A small-molecule ligand and the protein it binds are described below.
Small molecule (SMILES): O=C1Oc2ccccc2C(=O)C1CC1C(=O)Oc2ccccc2C1=O

Binding-site contacts:
Ligand atom C18 contacts residue TYR128 of chain 1.B at 3.6 Å (hydrophobic).
Ligand atom C13 contacts residue TYR128 of chain 1.B at 3.8 Å (hydrophobic).
Ligand atom C3 contacts residue TRP105 of chain 1.D at 3.7 Å (hydrophobic).
Ligand atom C6 contacts residue TYR128 of chain 1.B at 3.2 Å (hydrophobic).
Ligand atom C3 contacts residue FAD1 of chain 1.P at 3.6 Å.
Ligand atom C2 contacts residue FAD1 of chain 1.P at 3.7 Å.
Ligand atom C7 contacts residue TYR128 of chain 1.B at 3.8 Å (hydrophobic).
Ligand atom C5 contacts residue PHE236 of chain 1.B at 3.8 Å (hydrophobic).
Ligand atom C4 contacts residue TYR126 of chain 1.B at 3.7 Å (hydrophobic).
Ligand atom C1 contacts residue PHE106 of chain 1.D at 3.7 Å (hydrophobic).
Ligand atom O5 contacts residue TYR128 of chain 1.B at 3.4 Å (h-bond).
Ligand atom C20 contacts residue TYR128 of chain 1.B at 3.4 Å (hydrophobic).
Ligand atom O32 contacts residue GLY149 of chain 1.D at 3.6 Å.
Ligand atom C10 contacts residue FAD1 of chain 1.P at 3.5 Å.
Ligand atom O38 contacts residue HIS161 of chain 1.D at 3.7 Å.
Ligand atom O17 contacts residue HIS161 of chain 1.D at 3.1 Å.
Ligand atom O16 contacts residue FAD1 of chain 1.P at 3.8 Å.
Ligand atom C16 contacts residue TYR128 of chain 1.B at 3.3 Å (hydrophobic).
Ligand atom C15 contacts residue GLY150 of chain 1.D at 3.1 Å.
Ligand atom C5 contacts residue TYR128 of chain 1.B at 3.7 Å (hydrophobic).
Ligand atom O16 contacts residue TYR128 of chain 1.B at 2.9 Å (h-bond).
Ligand atom C2 contacts residue PHE106 of chain 1.D at 3.6 Å (hydrophobic).
Ligand atom C14 contacts residue TYR128 of chain 1.B at 3.7 Å (hydrophobic).
Ligand atom C1 contacts residue PHE178 of chain 1.B at 3.3 Å (hydrophobic).
Ligand atom C2 contacts residue PHE178 of chain 1.B at 3.4 Å (hydrophobic).
Ligand atom C16 contacts residue PHE236 of chain 1.B at 3.2 Å (hydrophobic).
Ligand atom C17 contacts residue TYR128 of chain 1.B at 3.3 Å (hydrophobic).
Ligand atom C9 contacts residue FAD1 of chain 1.P at 3.7 Å.
Ligand atom C17 contacts residue PHE232 of chain 1.B at 3.4 Å (hydrophobic).
Ligand atom C18 contacts residue PHE232 of chain 1.B at 3.5 Å (hydrophobic).
Ligand atom C7 contacts residue FAD1 of chain 1.P at 3.8 Å.
Ligand atom O38 contacts residue MET154 of chain 1.D at 3.0 Å (h-bond).
Ligand atom C4 contacts residue FAD1 of chain 1.P at 3.4 Å.
Ligand atom C2 contacts residue TRP105 of chain 1.D at 3.8 Å (hydrophobic).
Ligand atom C1 contacts residue FAD1 of chain 1.P at 3.6 Å.
Ligand atom C19 contacts residue TYR128 of chain 1.B at 3.5 Å (hydrophobic).
Ligand atom C6 contacts residue FAD1 of chain 1.P at 3.8 Å.
Ligand atom C15 contacts residue GLY149 of chain 1.D at 3.5 Å.
Ligand atom O5 contacts residue FAD1 of chain 1.P at 3.5 Å (h-bond).
Ligand atom C14 contacts residue MET154 of chain 1.D at 3.7 Å (hydrophobic).

Sequence of chain 1.B:
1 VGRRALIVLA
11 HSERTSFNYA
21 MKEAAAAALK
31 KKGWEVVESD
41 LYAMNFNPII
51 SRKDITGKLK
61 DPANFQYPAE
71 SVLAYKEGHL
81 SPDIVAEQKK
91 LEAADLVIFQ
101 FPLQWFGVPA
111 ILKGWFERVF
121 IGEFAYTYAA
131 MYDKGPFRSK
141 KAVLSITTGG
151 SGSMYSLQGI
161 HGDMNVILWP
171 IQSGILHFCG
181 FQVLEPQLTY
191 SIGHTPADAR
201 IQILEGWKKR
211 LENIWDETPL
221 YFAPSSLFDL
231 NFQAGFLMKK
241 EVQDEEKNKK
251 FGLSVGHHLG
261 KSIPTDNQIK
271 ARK

Sequence of chain 1.D:
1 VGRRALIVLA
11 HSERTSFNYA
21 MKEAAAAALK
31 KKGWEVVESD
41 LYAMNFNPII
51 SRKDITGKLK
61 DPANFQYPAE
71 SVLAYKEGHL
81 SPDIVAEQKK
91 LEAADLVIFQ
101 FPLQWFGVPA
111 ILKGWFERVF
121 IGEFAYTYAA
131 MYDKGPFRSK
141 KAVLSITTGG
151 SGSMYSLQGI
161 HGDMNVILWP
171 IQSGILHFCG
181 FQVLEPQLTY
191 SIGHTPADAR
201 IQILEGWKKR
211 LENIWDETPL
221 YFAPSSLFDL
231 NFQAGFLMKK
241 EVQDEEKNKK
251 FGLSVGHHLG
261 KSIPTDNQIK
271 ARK